The protein below binds the small molecule below.
Small molecule (SMILES): CC(=O)N[C@@H]1[C@@H](O)[C@H](O)[C@@H](CO)O[C@H]1O

Binding-site contacts:
Ligand atom O3 contacts residue THR116 of chain 8.J at 4.4 Å.
Ligand atom C1 contacts residue ASN259 of chain 8.K at 1.4 Å.
Ligand atom C7 contacts residue ASN259 of chain 8.K at 3.2 Å.
Ligand atom C7 contacts residue THR116 of chain 8.J at 3.8 Å.
Ligand atom O4 contacts residue LYS181 of chain 8.J at 4.0 Å.
Ligand atom O7 contacts residue ASN259 of chain 8.K at 3.0 Å (h-bond).
Ligand atom C4 contacts residue ASN259 of chain 8.K at 4.2 Å.
Ligand atom O5 contacts residue ASN259 of chain 8.K at 2.4 Å (h-bond).
Ligand atom C5 contacts residue LYS181 of chain 8.J at 3.5 Å.
Ligand atom O6 contacts residue LYS181 of chain 8.J at 4.3 Å.
Ligand atom C8 contacts residue ASN259 of chain 8.K at 4.4 Å.
Ligand atom C3 contacts residue ASN259 of chain 8.K at 3.8 Å.
Ligand atom C5 contacts residue ASN259 of chain 8.K at 3.7 Å.
Ligand atom C1 contacts residue THR116 of chain 8.J at 4.0 Å.
Ligand atom C6 contacts residue LYS181 of chain 8.J at 4.2 Å.
Ligand atom C4 contacts residue LYS181 of chain 8.J at 4.2 Å.
Ligand atom C2 contacts residue THR116 of chain 8.J at 3.8 Å.
Ligand atom C8 contacts residue THR116 of chain 8.J at 3.8 Å.
Ligand atom N2 contacts residue ASN259 of chain 8.K at 2.9 Å (h-bond).
Ligand atom N2 contacts residue THR116 of chain 8.J at 3.0 Å (h-bond).
Ligand atom O5 contacts residue LYS181 of chain 8.J at 4.4 Å.
Ligand atom C3 contacts residue THR116 of chain 8.J at 4.0 Å.
Ligand atom C3 contacts residue LYS181 of chain 8.J at 4.4 Å.
Ligand atom C2 contacts residue ASN259 of chain 8.K at 2.5 Å.

Sequence of chain 8.J:
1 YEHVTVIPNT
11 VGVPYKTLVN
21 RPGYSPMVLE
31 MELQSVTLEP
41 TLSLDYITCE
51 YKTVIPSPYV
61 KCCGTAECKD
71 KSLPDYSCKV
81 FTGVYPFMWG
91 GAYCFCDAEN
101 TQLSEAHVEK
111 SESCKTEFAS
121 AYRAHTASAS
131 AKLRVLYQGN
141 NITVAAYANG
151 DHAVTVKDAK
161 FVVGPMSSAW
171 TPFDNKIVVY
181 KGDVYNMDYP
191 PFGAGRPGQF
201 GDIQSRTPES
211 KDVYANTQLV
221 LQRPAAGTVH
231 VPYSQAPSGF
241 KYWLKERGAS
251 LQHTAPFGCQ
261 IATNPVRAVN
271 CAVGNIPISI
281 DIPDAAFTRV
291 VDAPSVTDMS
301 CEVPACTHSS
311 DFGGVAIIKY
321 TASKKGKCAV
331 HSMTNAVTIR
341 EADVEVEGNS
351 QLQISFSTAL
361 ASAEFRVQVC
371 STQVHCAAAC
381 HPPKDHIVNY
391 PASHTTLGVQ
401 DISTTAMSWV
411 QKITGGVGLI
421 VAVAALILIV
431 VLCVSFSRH

Sequence of chain 8.K:
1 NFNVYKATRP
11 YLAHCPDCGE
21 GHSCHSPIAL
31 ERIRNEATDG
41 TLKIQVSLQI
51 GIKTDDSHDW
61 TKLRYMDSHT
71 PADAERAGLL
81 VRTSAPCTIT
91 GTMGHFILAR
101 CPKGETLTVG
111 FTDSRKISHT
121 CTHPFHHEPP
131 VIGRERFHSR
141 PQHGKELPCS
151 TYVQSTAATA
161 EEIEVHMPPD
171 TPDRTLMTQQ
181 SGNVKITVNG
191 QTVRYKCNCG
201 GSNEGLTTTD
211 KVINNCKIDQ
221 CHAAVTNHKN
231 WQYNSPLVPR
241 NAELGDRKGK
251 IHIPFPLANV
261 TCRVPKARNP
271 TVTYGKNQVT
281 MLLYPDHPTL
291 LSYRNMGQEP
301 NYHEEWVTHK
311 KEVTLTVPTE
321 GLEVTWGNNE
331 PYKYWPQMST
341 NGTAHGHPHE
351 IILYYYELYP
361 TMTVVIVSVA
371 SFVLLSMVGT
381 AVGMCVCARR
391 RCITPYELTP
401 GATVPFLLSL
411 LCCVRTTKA